This protein binds this small molecule.
Small molecule (SMILES): CCN(CC)CCC[C@@H](C)Nc1ccnc2cc(Cl)ccc12

Sequence of chain 1.A:
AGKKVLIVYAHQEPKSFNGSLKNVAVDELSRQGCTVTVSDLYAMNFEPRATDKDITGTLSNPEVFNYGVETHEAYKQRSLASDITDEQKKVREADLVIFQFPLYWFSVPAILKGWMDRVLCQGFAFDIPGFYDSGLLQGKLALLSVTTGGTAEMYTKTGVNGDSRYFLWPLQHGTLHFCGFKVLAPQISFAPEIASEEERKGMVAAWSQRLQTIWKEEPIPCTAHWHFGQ

Sequence of chain 1.B:
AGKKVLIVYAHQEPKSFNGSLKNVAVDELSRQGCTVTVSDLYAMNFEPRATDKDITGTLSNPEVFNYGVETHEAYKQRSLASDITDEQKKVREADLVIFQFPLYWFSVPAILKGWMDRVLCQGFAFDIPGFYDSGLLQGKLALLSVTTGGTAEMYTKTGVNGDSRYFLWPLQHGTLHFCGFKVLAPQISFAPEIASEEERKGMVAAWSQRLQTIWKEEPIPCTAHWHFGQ

Binding-site contacts:
Ligand atom C18 contacts residue GLY152 of chain 1.A at 3.7 Å.
Ligand atom C6 contacts residue MET157 of chain 1.A at 3.8 Å (hydrophobic).
Ligand atom C1 contacts residue FAD1 of chain 1.F at 3.4 Å.
Ligand atom C15 contacts residue VAL72 of chain 1.B at 4.2 Å (hydrophobic).
Ligand atom N2 contacts residue GLY152 of chain 1.A at 3.9 Å.
Ligand atom C9 contacts residue PHE181 of chain 1.B at 3.9 Å (hydrophobic).
Ligand atom N1 contacts residue FAD1 of chain 1.F at 3.3 Å.
Ligand atom N2 contacts residue ILE131 of chain 1.B at 3.9 Å.
Ligand atom C8 contacts residue FAD1 of chain 1.F at 3.4 Å.
Ligand atom C8 contacts residue PHE181 of chain 1.B at 3.3 Å (hydrophobic).
Ligand atom C18 contacts residue GLU196 of chain 1.A at 3.0 Å.
Ligand atom C3 contacts residue FAD1 of chain 1.F at 4.1 Å.
Ligand atom C17 contacts residue GLU196 of chain 1.A at 3.7 Å.
Ligand atom C1 contacts residue PHE129 of chain 1.B at 3.7 Å (hydrophobic).
Ligand atom C4 contacts residue ILE131 of chain 1.B at 3.7 Å (hydrophobic).
Ligand atom C7 contacts residue FAD1 of chain 1.F at 3.6 Å.
Ligand atom C5 contacts residue GLY152 of chain 1.A at 3.6 Å.
Ligand atom C6 contacts residue GLY153 of chain 1.A at 3.5 Å.
Ligand atom C5 contacts residue GLY153 of chain 1.A at 3.5 Å.
Ligand atom C11 contacts residue ILE131 of chain 1.B at 3.9 Å (hydrophobic).
Ligand atom CL contacts residue TYR158 of chain 1.A at 3.9 Å.
Ligand atom C7 contacts residue PHE181 of chain 1.B at 3.5 Å (hydrophobic).
Ligand atom C2 contacts residue ILE131 of chain 1.B at 4.0 Å (hydrophobic).
Ligand atom CL contacts residue FAD1 of chain 1.F at 3.8 Å.
Ligand atom C5 contacts residue ILE131 of chain 1.B at 4.0 Å (hydrophobic).
Ligand atom C5 contacts residue FAD1 of chain 1.F at 4.2 Å.
Ligand atom C3 contacts residue GLY152 of chain 1.A at 4.2 Å.
Ligand atom C4 contacts residue FAD1 of chain 1.F at 3.8 Å.
Ligand atom C18 contacts residue FAD1 of chain 1.F at 3.9 Å.
Ligand atom CL contacts residue PHE109 of chain 1.A at 3.9 Å.
Ligand atom C3 contacts residue ILE131 of chain 1.B at 3.6 Å (hydrophobic).
Ligand atom CL contacts residue ASN164 of chain 1.A at 3.1 Å.
Ligand atom N1 contacts residue PHE129 of chain 1.B at 4.0 Å.
Ligand atom C9 contacts residue ILE131 of chain 1.B at 4.1 Å (hydrophobic).
Ligand atom C9 contacts residue FAD1 of chain 1.F at 3.5 Å.
Ligand atom CL contacts residue PHE181 of chain 1.B at 3.2 Å.
Ligand atom C6 contacts residue GLY152 of chain 1.A at 4.2 Å.
Ligand atom C2 contacts residue PHE129 of chain 1.B at 4.2 Å (hydrophobic).
Ligand atom C2 contacts residue FAD1 of chain 1.F at 3.8 Å.
Ligand atom C6 contacts residue FAD1 of chain 1.F at 3.8 Å.